Sequence of chain 1.C:
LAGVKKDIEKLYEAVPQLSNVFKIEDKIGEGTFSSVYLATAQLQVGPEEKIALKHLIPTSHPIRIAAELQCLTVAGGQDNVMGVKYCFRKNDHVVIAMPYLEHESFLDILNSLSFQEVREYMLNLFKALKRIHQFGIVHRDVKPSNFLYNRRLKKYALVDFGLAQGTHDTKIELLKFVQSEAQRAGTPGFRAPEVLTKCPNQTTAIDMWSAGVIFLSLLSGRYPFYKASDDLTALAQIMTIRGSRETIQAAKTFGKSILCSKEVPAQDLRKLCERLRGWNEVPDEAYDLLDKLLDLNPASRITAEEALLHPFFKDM

Binding-site contacts:
Ligand atom CAG contacts residue ASP161 of chain 1.C at 3.5 Å.
Ligand atom CAC contacts residue ALA53 of chain 1.C at 4.1 Å (hydrophobic).
Ligand atom CAE contacts residue LEU149 of chain 1.C at 3.7 Å (hydrophobic).
Ligand atom NAI contacts residue TYR101 of chain 1.C at 3.8 Å.
Ligand atom CAB contacts residue MET83 of chain 1.C at 3.5 Å (hydrophobic).
Ligand atom CAN contacts residue VAL160 of chain 1.C at 4.1 Å (hydrophobic).
Ligand atom CAL contacts residue ASP161 of chain 1.C at 3.5 Å.
Ligand atom NAI contacts residue LEU102 of chain 1.C at 3.1 Å (h-bond).
Ligand atom CAM contacts residue LEU149 of chain 1.C at 3.8 Å (hydrophobic).
Ligand atom CAL contacts residue VAL160 of chain 1.C at 3.8 Å (hydrophobic).
Ligand atom CAO contacts residue VAL37 of chain 1.C at 4.0 Å (hydrophobic).
Ligand atom CAP contacts residue VAL160 of chain 1.C at 3.8 Å (hydrophobic).
Ligand atom CAG contacts residue ASN147 of chain 1.C at 4.0 Å.
Ligand atom CAD contacts residue MET99 of chain 1.C at 4.0 Å (hydrophobic).
Ligand atom CAO contacts residue VAL160 of chain 1.C at 3.5 Å (hydrophobic).
Ligand atom NAJ contacts residue ASP161 of chain 1.C at 2.6 Å (salt-bridge).
Ligand atom OAA contacts residue ASP161 of chain 1.C at 3.4 Å.
Ligand atom CAL contacts residue LYS55 of chain 1.C at 3.6 Å.
Ligand atom CAB contacts residue LEU102 of chain 1.C at 4.1 Å (hydrophobic).
Ligand atom CAE contacts residue HIS104 of chain 1.C at 4.1 Å.
Ligand atom CAP contacts residue VAL37 of chain 1.C at 3.7 Å (hydrophobic).
Ligand atom CAD contacts residue ALA53 of chain 1.C at 3.8 Å (hydrophobic).
Ligand atom CAC contacts residue LEU149 of chain 1.C at 3.8 Å (hydrophobic).
Ligand atom CAH contacts residue VAL37 of chain 1.C at 3.9 Å (hydrophobic).
Ligand atom CAB contacts residue PRO100 of chain 1.C at 3.6 Å (hydrophobic).
Ligand atom NAI contacts residue PRO100 of chain 1.C at 3.9 Å.
Ligand atom CAC contacts residue LEU102 of chain 1.C at 3.7 Å (hydrophobic).
Ligand atom CAD contacts residue MET83 of chain 1.C at 4.0 Å (hydrophobic).
Ligand atom OAA contacts residue LYS55 of chain 1.C at 2.8 Å (salt-bridge).
Ligand atom CAF contacts residue VAL160 of chain 1.C at 3.7 Å (hydrophobic).
Ligand atom CAC contacts residue HIS104 of chain 1.C at 4.0 Å.
Ligand atom CAD contacts residue LEU149 of chain 1.C at 3.8 Å (hydrophobic).
Ligand atom OAA contacts residue VAL160 of chain 1.C at 4.1 Å.
Ligand atom NAI contacts residue LEU149 of chain 1.C at 3.9 Å.
Ligand atom NAI contacts residue ALA53 of chain 1.C at 3.6 Å.
Ligand atom NAJ contacts residue LYS55 of chain 1.C at 3.6 Å.
Ligand atom NAK contacts residue VAL37 of chain 1.C at 3.9 Å.
Ligand atom CAB contacts residue LEU149 of chain 1.C at 3.9 Å (hydrophobic).
Ligand atom CAB contacts residue ALA53 of chain 1.C at 3.5 Å (hydrophobic).
Ligand atom CAC contacts residue TYR101 of chain 1.C at 4.0 Å (hydrophobic).

The small molecule below binds the protein below.
Small molecule (SMILES): O=C1NCCc2[nH]c(-c3ccncc3)cc21